This small molecule binds to this protein.
Small molecule (SMILES): O=C(O)C(=O)c1ccccc1S

Binding-site contacts:
Ligand atom C09 contacts residue HIS73 of chain 1.F at 3.6 Å.
Ligand atom C09 contacts residue HIS83 of chain 1.F at 3.1 Å.
Ligand atom C07 contacts residue HIS83 of chain 1.F at 3.8 Å.
Ligand atom C06 contacts residue HIS83 of chain 1.F at 3.4 Å.
Ligand atom C05 contacts residue HIS212 of chain 1.F at 3.8 Å.
Ligand atom C09 contacts residue ASP79 of chain 1.F at 3.9 Å.
Ligand atom O10 contacts residue HIS83 of chain 1.F at 3.8 Å.
Ligand atom C04 contacts residue TRP84 of chain 1.F at 4.1 Å (hydrophobic).
Ligand atom C04 contacts residue LEU35 of chain 1.F at 3.6 Å (hydrophobic).
Ligand atom O11 contacts residue HIS73 of chain 1.F at 3.3 Å (h-bond).
Ligand atom S12 contacts residue PHE209 of chain 1.F at 4.1 Å.
Ligand atom C09 contacts residue HIS77 of chain 1.F at 4.0 Å.
Ligand atom C04 contacts residue HIS212 of chain 1.F at 4.0 Å.
Ligand atom C01 contacts residue HIS83 of chain 1.F at 4.0 Å.
Ligand atom C09 contacts residue HIS212 of chain 1.F at 3.6 Å.
Ligand atom S12 contacts residue HIS212 of chain 1.F at 3.3 Å.
Ligand atom C06 contacts residue TRP65 of chain 1.E at 3.7 Å (hydrophobic).
Ligand atom C02 contacts residue PHE63 of chain 1.E at 3.9 Å (hydrophobic).
Ligand atom C06 contacts residue LEU35 of chain 1.F at 3.6 Å (hydrophobic).
Ligand atom O11 contacts residue HIS83 of chain 1.F at 2.3 Å (h-bond).
Ligand atom C02 contacts residue LEU37 of chain 1.F at 3.9 Å (hydrophobic).
Ligand atom O08 contacts residue HIS212 of chain 1.F at 2.9 Å (h-bond).
Ligand atom C03 contacts residue LEU35 of chain 1.F at 3.8 Å (hydrophobic).
Ligand atom O11 contacts residue HIS212 of chain 1.F at 3.1 Å (h-bond).
Ligand atom C09 contacts residue MN1 of chain 1.FA at 2.3 Å.
Ligand atom C05 contacts residue HIS83 of chain 1.F at 3.9 Å.
Ligand atom C02 contacts residue LEU35 of chain 1.F at 3.9 Å (hydrophobic).
Ligand atom O10 contacts residue HIS77 of chain 1.F at 3.4 Å (h-bond).
Ligand atom C01 contacts residue TRP65 of chain 1.E at 3.5 Å (hydrophobic).
Ligand atom O10 contacts residue HIS73 of chain 1.F at 3.2 Å (h-bond).
Ligand atom C07 contacts residue HIS212 of chain 1.F at 3.1 Å.
Ligand atom C07 contacts residue MN1 of chain 1.FA at 3.7 Å.
Ligand atom C01 contacts residue LEU35 of chain 1.F at 3.8 Å (hydrophobic).
Ligand atom C05 contacts residue LEU35 of chain 1.F at 3.5 Å (hydrophobic).
Ligand atom O10 contacts residue MN1 of chain 1.FA at 2.2 Å.
Ligand atom O11 contacts residue ASP79 of chain 1.F at 3.0 Å (salt-bridge).
Ligand atom C03 contacts residue TRP84 of chain 1.F at 3.9 Å (hydrophobic).
Ligand atom C01 contacts residue PHE63 of chain 1.E at 4.0 Å (hydrophobic).
Ligand atom O08 contacts residue GLY196 of chain 1.F at 3.5 Å.
Ligand atom O11 contacts residue MN1 of chain 1.FA at 2.2 Å.

Sequence of chain 1.E:
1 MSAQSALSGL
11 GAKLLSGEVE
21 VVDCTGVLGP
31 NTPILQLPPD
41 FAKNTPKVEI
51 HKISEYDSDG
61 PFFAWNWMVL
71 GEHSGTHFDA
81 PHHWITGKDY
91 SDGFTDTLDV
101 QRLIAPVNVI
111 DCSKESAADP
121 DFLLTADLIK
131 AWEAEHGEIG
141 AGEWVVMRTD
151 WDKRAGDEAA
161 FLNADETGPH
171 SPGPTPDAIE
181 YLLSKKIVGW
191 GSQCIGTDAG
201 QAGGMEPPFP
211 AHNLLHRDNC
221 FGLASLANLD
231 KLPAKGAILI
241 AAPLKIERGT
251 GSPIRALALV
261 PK

Sequence of chain 1.F:
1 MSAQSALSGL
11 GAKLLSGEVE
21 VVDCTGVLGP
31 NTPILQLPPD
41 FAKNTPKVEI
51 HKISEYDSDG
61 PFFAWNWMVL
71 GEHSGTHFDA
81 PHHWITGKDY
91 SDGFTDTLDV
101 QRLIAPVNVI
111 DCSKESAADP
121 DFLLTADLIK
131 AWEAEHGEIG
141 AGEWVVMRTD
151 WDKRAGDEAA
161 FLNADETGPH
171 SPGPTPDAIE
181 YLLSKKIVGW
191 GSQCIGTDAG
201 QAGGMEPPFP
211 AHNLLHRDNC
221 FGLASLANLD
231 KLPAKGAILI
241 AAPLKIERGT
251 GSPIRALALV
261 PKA